Binding-site contacts:
Ligand atom O2 contacts residue ASN329 of chain 1.C at 3.0 Å (h-bond).
Ligand atom O1 contacts residue PRO325 of chain 1.C at 3.4 Å.
Ligand atom C13 contacts residue LEU225 of chain 1.B at 4.3 Å (hydrophobic).
Ligand atom O1 contacts residue VAL328 of chain 1.C at 4.0 Å.
Ligand atom N1 contacts residue TYR222 of chain 1.B at 4.2 Å.
Ligand atom C4 contacts residue PRO325 of chain 1.C at 4.2 Å (hydrophobic).
Ligand atom C10 contacts residue VAL175 of chain 1.B at 4.3 Å (hydrophobic).
Ligand atom C12 contacts residue PRO220 of chain 1.B at 4.0 Å (hydrophobic).
Ligand atom C3 contacts residue LEU248 of chain 1.C at 4.2 Å (hydrophobic).
Ligand atom C4 contacts residue ILE355 of chain 1.C at 4.3 Å (hydrophobic).
Ligand atom C11 contacts residue THR221 of chain 1.B at 4.2 Å.
Ligand atom C7 contacts residue ASN329 of chain 1.C at 2.9 Å.
Ligand atom C13 contacts residue TYR208 of chain 1.B at 4.2 Å (hydrophobic).
Ligand atom C5 contacts residue VAL353 of chain 1.C at 3.6 Å (hydrophobic).
Ligand atom O1 contacts residue ASN329 of chain 1.C at 4.3 Å.
Ligand atom C7 contacts residue VAL328 of chain 1.C at 3.9 Å (hydrophobic).
Ligand atom C9 contacts residue TYR222 of chain 1.B at 3.7 Å (hydrophobic).
Ligand atom C6 contacts residue VAL353 of chain 1.C at 4.0 Å (hydrophobic).
Ligand atom C13 contacts residue VAL175 of chain 1.B at 4.0 Å (hydrophobic).
Ligand atom O1 contacts residue VAL353 of chain 1.C at 3.5 Å.
Ligand atom C11 contacts residue PRO220 of chain 1.B at 3.5 Å (hydrophobic).
Ligand atom O3 contacts residue TYR222 of chain 1.B at 3.9 Å.
Ligand atom O3 contacts residue LEU248 of chain 1.C at 4.3 Å.
Ligand atom C4 contacts residue LEU248 of chain 1.C at 4.3 Å (hydrophobic).
Ligand atom C11 contacts residue TYR222 of chain 1.B at 4.2 Å (hydrophobic).
Ligand atom C13 contacts residue THR221 of chain 1.B at 3.8 Å.
Ligand atom C2 contacts residue VAL353 of chain 1.C at 4.2 Å (hydrophobic).
Ligand atom C4 contacts residue VAL353 of chain 1.C at 3.8 Å (hydrophobic).
Ligand atom C10 contacts residue TYR222 of chain 1.B at 3.6 Å (hydrophobic).
Ligand atom C7 contacts residue PRO325 of chain 1.C at 3.7 Å (hydrophobic).
Ligand atom C6 contacts residue ASN329 of chain 1.C at 4.3 Å.
Ligand atom C7 contacts residue VAL353 of chain 1.C at 4.2 Å (hydrophobic).
Ligand atom O1 contacts residue ILE355 of chain 1.C at 4.2 Å.
Ligand atom C13 contacts residue TYR222 of chain 1.B at 3.8 Å (hydrophobic).
Ligand atom C12 contacts residue TYR208 of chain 1.B at 4.3 Å (hydrophobic).
Ligand atom C5 contacts residue PRO325 of chain 1.C at 3.9 Å (hydrophobic).
Ligand atom C3 contacts residue VAL353 of chain 1.C at 3.9 Å (hydrophobic).
Ligand atom C1 contacts residue VAL353 of chain 1.C at 4.4 Å (hydrophobic).
Ligand atom O2 contacts residue VAL353 of chain 1.C at 4.3 Å.
Ligand atom C13 contacts residue PRO220 of chain 1.B at 3.4 Å (hydrophobic).

Sequence of chain 1.B:
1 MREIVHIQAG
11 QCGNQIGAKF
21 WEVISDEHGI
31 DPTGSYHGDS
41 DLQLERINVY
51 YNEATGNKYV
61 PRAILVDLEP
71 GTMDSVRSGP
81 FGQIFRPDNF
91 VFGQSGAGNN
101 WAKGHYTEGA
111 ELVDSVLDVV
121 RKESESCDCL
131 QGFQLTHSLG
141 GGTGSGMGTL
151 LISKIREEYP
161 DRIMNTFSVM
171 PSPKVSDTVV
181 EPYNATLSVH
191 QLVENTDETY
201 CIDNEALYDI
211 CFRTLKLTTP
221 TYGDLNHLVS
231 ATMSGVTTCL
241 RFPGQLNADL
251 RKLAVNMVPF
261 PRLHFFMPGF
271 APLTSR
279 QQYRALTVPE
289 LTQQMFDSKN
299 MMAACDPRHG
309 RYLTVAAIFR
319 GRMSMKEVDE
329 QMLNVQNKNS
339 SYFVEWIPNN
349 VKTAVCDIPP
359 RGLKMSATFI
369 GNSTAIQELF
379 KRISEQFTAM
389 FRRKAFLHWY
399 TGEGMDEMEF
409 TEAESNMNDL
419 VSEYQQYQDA

A small-molecule ligand and the protein it binds are described below.
Small molecule (SMILES): CC(C)CC(=O)NCc1ccc2c(c1)OCO2

Sequence of chain 1.C:
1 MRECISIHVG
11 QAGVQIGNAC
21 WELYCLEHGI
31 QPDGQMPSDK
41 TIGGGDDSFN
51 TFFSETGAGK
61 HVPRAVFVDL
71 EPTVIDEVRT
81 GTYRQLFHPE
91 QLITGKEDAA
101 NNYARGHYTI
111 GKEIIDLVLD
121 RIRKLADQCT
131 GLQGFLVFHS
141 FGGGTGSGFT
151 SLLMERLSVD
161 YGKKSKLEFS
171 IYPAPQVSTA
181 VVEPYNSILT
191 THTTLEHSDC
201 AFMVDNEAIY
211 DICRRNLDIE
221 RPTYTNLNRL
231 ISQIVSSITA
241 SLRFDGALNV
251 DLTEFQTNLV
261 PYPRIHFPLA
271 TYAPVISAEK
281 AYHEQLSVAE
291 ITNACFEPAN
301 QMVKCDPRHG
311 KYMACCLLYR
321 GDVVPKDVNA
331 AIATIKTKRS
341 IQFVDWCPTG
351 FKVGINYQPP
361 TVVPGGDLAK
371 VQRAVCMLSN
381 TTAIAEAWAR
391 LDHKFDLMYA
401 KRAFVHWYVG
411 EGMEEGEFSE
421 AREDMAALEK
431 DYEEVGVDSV